Binding-site contacts:
Ligand atom C12 contacts residue GLY389 of chain 1.A at 3.4 Å.
Ligand atom F2 contacts residue LEU396 of chain 1.A at 3.7 Å.
Ligand atom O5 contacts residue PHE388 of chain 1.A at 3.3 Å.
Ligand atom C13 contacts residue PHE388 of chain 1.A at 3.3 Å (hydrophobic).
Ligand atom F1 contacts residue PHE393 of chain 1.A at 3.3 Å.
Ligand atom C3 contacts residue SER236 of chain 1.A at 3.8 Å.
Ligand atom O5 contacts residue CO1 of chain 1.B at 2.2 Å.
Ligand atom C12 contacts residue PHE350 of chain 1.A at 3.7 Å (hydrophobic).
Ligand atom C11 contacts residue PHE393 of chain 1.A at 3.6 Å (hydrophobic).
Ligand atom C10 contacts residue PHE350 of chain 1.A at 3.6 Å (hydrophobic).
Ligand atom C2 contacts residue SER236 of chain 1.A at 3.7 Å.
Ligand atom O5 contacts residue HIS277 of chain 1.A at 3.8 Å.
Ligand atom C13 contacts residue PHE350 of chain 1.A at 3.4 Å (hydrophobic).
Ligand atom O5 contacts residue HIS195 of chain 1.A at 3.4 Å (h-bond).
Ligand atom C12 contacts residue GLN348 of chain 1.A at 3.7 Å.
Ligand atom ON2 contacts residue PHE350 of chain 1.A at 3.2 Å.
Ligand atom C7 contacts residue PHE388 of chain 1.A at 3.9 Å (hydrophobic).
Ligand atom C8 contacts residue PHE350 of chain 1.A at 3.3 Å (hydrophobic).
Ligand atom C11 contacts residue PHE350 of chain 1.A at 3.8 Å (hydrophobic).
Ligand atom F3 contacts residue LEU337 of chain 1.A at 3.4 Å.
Ligand atom N contacts residue PHE350 of chain 1.A at 3.8 Å.
Ligand atom C10 contacts residue PHE393 of chain 1.A at 3.6 Å (hydrophobic).
Ligand atom C6 contacts residue CO1 of chain 1.B at 3.8 Å.
Ligand atom F3 contacts residue PHE350 of chain 1.A at 3.6 Å.
Ligand atom C13 contacts residue GLY389 of chain 1.A at 3.6 Å.
Ligand atom O7 contacts residue CO1 of chain 1.B at 2.3 Å.
Ligand atom ON2 contacts residue HIS277 of chain 1.A at 3.4 Å.
Ligand atom F3 contacts residue LEU396 of chain 1.A at 3.5 Å.
Ligand atom C6 contacts residue PHE388 of chain 1.A at 3.7 Å (hydrophobic).
Ligand atom O7 contacts residue GLU363 of chain 1.A at 3.2 Å (salt-bridge).
Ligand atom C7 contacts residue CO1 of chain 1.B at 3.5 Å.
Ligand atom C1 contacts residue PHE388 of chain 1.A at 3.7 Å (hydrophobic).
Ligand atom O7 contacts residue PHE350 of chain 1.A at 3.3 Å.
Ligand atom ON2 contacts residue PHE361 of chain 1.A at 3.4 Å.
Ligand atom C9 contacts residue PHE350 of chain 1.A at 3.4 Å (hydrophobic).
Ligand atom F2 contacts residue ASN392 of chain 1.A at 3.3 Å.
Ligand atom C1 contacts residue CO1 of chain 1.B at 3.1 Å.
Ligand atom O1 contacts residue PHE393 of chain 1.A at 3.2 Å.
Ligand atom O7 contacts residue HIS277 of chain 1.A at 3.1 Å (h-bond).
Ligand atom F2 contacts residue PHE393 of chain 1.A at 3.5 Å.

Sequence of chain 1.A:
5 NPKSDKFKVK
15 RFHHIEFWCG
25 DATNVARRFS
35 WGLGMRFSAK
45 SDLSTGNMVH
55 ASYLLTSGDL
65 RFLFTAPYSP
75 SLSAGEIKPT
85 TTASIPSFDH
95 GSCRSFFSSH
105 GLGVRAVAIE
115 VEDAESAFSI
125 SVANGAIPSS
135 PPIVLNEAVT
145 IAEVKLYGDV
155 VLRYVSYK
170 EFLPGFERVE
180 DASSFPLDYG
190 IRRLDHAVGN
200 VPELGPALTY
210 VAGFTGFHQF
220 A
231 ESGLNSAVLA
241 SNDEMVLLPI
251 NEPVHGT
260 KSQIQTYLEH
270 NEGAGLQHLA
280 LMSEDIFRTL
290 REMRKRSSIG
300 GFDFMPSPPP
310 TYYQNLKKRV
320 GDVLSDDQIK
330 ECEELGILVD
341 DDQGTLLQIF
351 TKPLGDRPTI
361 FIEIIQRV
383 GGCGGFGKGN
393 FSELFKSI

The protein below binds the small molecule below.
Small molecule (SMILES): O=C1CCCC(=O)C1=C(O)c1ccc(C(F)(F)F)cc1[N+](=O)[O-]